Sequence of chain 1.K:
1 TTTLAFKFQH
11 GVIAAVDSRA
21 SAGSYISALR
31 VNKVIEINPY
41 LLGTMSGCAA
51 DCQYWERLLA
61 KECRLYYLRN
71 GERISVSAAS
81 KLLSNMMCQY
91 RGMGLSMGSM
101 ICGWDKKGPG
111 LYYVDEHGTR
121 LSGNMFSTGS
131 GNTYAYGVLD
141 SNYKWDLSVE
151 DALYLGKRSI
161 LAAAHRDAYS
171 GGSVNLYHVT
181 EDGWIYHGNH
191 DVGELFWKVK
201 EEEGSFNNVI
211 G

Sequence of chain 1.L:
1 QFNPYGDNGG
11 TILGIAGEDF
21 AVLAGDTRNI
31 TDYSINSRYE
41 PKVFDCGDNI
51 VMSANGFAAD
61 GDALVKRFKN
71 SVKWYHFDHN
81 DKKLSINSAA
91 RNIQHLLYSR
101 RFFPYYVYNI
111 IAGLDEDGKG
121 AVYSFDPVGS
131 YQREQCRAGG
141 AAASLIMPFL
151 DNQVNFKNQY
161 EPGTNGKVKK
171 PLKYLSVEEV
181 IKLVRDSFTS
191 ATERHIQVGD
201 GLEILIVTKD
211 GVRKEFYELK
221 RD

A protein and the small-molecule ligand that binds it are described below.
Small molecule (SMILES): COc1ccc(C[C@H](NC(=O)[C@@H](C)NC(=O)C2=CC3=CCC=CC3=C2C)C(=O)N[C@@H](Cc2ccccc2)[C@@H](O)[C@H](C)CO)cc1

Binding-site contacts:
Ligand atom O13 contacts residue SER21 of chain 1.K at 3.6 Å (h-bond).
Ligand atom C5 contacts residue GLY47 of chain 1.K at 3.4 Å.
Ligand atom C15 contacts residue LYS33 of chain 1.K at 3.8 Å.
Ligand atom C27 contacts residue THR1 of chain 1.K at 2.4 Å.
Ligand atom C25 contacts residue THR1 of chain 1.K at 1.5 Å.
Ligand atom C42 contacts residue SER21 of chain 1.K at 3.4 Å.
Ligand atom O45 contacts residue ALA49 of chain 1.K at 3.3 Å (h-bond).
Ligand atom C12 contacts residue GLY47 of chain 1.K at 3.5 Å.
Ligand atom O13 contacts residue ALA20 of chain 1.K at 3.4 Å.
Ligand atom C39 contacts residue SER27 of chain 1.K at 3.7 Å.
Ligand atom O24 contacts residue THR1 of chain 1.K at 2.2 Å (h-bond).
Ligand atom C27 contacts residue SER130 of chain 1.K at 3.8 Å.
Ligand atom O28 contacts residue SER21 of chain 1.K at 3.4 Å (h-bond).
Ligand atom C25 contacts residue TYR169 of chain 1.K at 3.5 Å (hydrophobic).
Ligand atom O24 contacts residue GLY47 of chain 1.K at 3.4 Å (h-bond).
Ligand atom C20 contacts residue ALA49 of chain 1.K at 3.6 Å (hydrophobic).
Ligand atom C15 contacts residue THR1 of chain 1.K at 2.4 Å.
Ligand atom C26 contacts residue ARG19 of chain 1.K at 3.5 Å.
Ligand atom C22 contacts residue LYS33 of chain 1.K at 3.8 Å.
Ligand atom C17 contacts residue LYS33 of chain 1.K at 3.7 Å.
Ligand atom C37 contacts residue ALA49 of chain 1.K at 3.8 Å (hydrophobic).
Ligand atom C23 contacts residue LYS33 of chain 1.K at 3.7 Å.
Ligand atom C26 contacts residue TYR169 of chain 1.K at 3.0 Å (hydrophobic).
Ligand atom C21 contacts residue ALA49 of chain 1.K at 3.6 Å (hydrophobic).
Ligand atom C44 contacts residue SER21 of chain 1.K at 3.8 Å.
Ligand atom C16 contacts residue THR1 of chain 1.K at 2.7 Å.
Ligand atom C17 contacts residue THR1 of chain 1.K at 3.8 Å.
Ligand atom C2 contacts residue GLY47 of chain 1.K at 3.3 Å.
Ligand atom C37 contacts residue SER130 of chain 1.L at 3.6 Å.
Ligand atom N14 contacts residue GLY47 of chain 1.K at 3.0 Å (h-bond).
Ligand atom N14 contacts residue THR1 of chain 1.K at 3.6 Å.
Ligand atom C33 contacts residue GLN132 of chain 1.L at 3.8 Å.
Ligand atom C26 contacts residue LYS33 of chain 1.K at 3.7 Å.
Ligand atom C34 contacts residue GLN132 of chain 1.L at 3.8 Å.
Ligand atom C26 contacts residue THR1 of chain 1.K at 2.4 Å.
Ligand atom C16 contacts residue GLY47 of chain 1.K at 3.6 Å.
Ligand atom O28 contacts residue THR1 of chain 1.K at 3.6 Å.
Ligand atom C23 contacts residue THR1 of chain 1.K at 1.4 Å.
Ligand atom N1 contacts residue SER21 of chain 1.K at 3.2 Å (h-bond).
Ligand atom O40 contacts residue SER27 of chain 1.K at 3.4 Å (h-bond).